A small-molecule ligand and the protein it binds are described below.
Small molecule (SMILES): CC[C@@H]1[C@H](F)C(=O)N[C@@H]1COc1nccc2cc(C(N)=O)c(OC)cc12

Sequence of chain 1.A:
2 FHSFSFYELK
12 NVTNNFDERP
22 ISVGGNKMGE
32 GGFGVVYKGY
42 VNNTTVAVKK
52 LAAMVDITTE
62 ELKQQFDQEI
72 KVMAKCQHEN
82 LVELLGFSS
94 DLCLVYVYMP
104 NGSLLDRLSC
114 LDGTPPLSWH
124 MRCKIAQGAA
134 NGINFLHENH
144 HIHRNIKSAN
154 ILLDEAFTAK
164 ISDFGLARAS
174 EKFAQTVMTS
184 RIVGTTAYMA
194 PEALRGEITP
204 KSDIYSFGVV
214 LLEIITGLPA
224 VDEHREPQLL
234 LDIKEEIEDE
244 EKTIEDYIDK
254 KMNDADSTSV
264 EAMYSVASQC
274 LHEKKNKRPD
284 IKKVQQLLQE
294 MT

Binding-site contacts:
Ligand atom C15 contacts residue GLY105 of chain 1.A at 3.8 Å.
Ligand atom C5 contacts residue ASN153 of chain 1.A at 3.4 Å.
Ligand atom C17 contacts residue VAL100 of chain 1.A at 3.9 Å (hydrophobic).
Ligand atom O1 contacts residue ASN153 of chain 1.A at 3.4 Å (h-bond).
Ligand atom N3 contacts residue TYR99 of chain 1.A at 3.9 Å.
Ligand atom C2 contacts residue VAL37 of chain 1.A at 3.6 Å (hydrophobic).
Ligand atom C11 contacts residue VAL37 of chain 1.A at 3.9 Å (hydrophobic).
Ligand atom C10 contacts residue LEU155 of chain 1.A at 3.8 Å (hydrophobic).
Ligand atom C9 contacts residue LEU155 of chain 1.A at 3.9 Å (hydrophobic).
Ligand atom O1 contacts residue ASP166 of chain 1.A at 3.7 Å.
Ligand atom N3 contacts residue ALA48 of chain 1.A at 3.3 Å.
Ligand atom N1 contacts residue ASN153 of chain 1.A at 3.0 Å (h-bond).
Ligand atom C1 contacts residue GLY32 of chain 1.A at 3.6 Å.
Ligand atom O3 contacts residue ALA48 of chain 1.A at 3.4 Å.
Ligand atom C17 contacts residue ALA48 of chain 1.A at 3.3 Å (hydrophobic).
Ligand atom C18 contacts residue TYR99 of chain 1.A at 3.6 Å (hydrophobic).
Ligand atom F1 contacts residue LYS50 of chain 1.A at 3.5 Å.
Ligand atom O3 contacts residue TYR101 of chain 1.A at 3.7 Å.
Ligand atom C5 contacts residue SER165 of chain 1.A at 3.7 Å.
Ligand atom C4 contacts residue ALA152 of chain 1.A at 3.4 Å (hydrophobic).
Ligand atom C1 contacts residue VAL37 of chain 1.A at 3.6 Å (hydrophobic).
Ligand atom C1 contacts residue GLY35 of chain 1.A at 3.6 Å.
Ligand atom N1 contacts residue SER165 of chain 1.A at 4.0 Å.
Ligand atom N3 contacts residue VAL100 of chain 1.A at 3.0 Å (h-bond).
Ligand atom N3 contacts residue MET102 of chain 1.A at 3.8 Å.
Ligand atom C11 contacts residue LEU155 of chain 1.A at 3.5 Å (hydrophobic).
Ligand atom N1 contacts residue ALA152 of chain 1.A at 2.9 Å (h-bond).
Ligand atom C16 contacts residue ASP109 of chain 1.A at 3.6 Å.
Ligand atom C12 contacts residue LEU155 of chain 1.A at 4.0 Å (hydrophobic).
Ligand atom C2 contacts residue GLU31 of chain 1.A at 3.9 Å.
Ligand atom C18 contacts residue LEU155 of chain 1.A at 3.8 Å (hydrophobic).
Ligand atom C17 contacts residue MET102 of chain 1.A at 3.7 Å (hydrophobic).
Ligand atom O3 contacts residue MET29 of chain 1.A at 3.9 Å.
Ligand atom C7 contacts residue ALA152 of chain 1.A at 3.5 Å (hydrophobic).
Ligand atom O1 contacts residue SER165 of chain 1.A at 2.8 Å (h-bond).
Ligand atom C2 contacts residue GLY32 of chain 1.A at 3.8 Å.
Ligand atom O4 contacts residue LEU155 of chain 1.A at 3.5 Å.
Ligand atom O3 contacts residue MET102 of chain 1.A at 2.9 Å (h-bond).
Ligand atom C10 contacts residue VAL37 of chain 1.A at 4.0 Å (hydrophobic).
Ligand atom F1 contacts residue VAL37 of chain 1.A at 3.3 Å.